The small molecule below binds the protein below.
Small molecule (SMILES): O=P(O)(O)OC[C@@H](O)[C@@H]1O[C@@H](O)C[C@H]1O

Binding-site contacts:
Ligand atom O1P contacts residue ARG201 of chain 1.A at 3.0 Å (salt-bridge).
Ligand atom O1 contacts residue PHE322 of chain 1.A at 4.0 Å.
Ligand atom C6 contacts residue SER246 of chain 1.A at 3.8 Å.
Ligand atom O5 contacts residue SER246 of chain 1.A at 3.2 Å (h-bond).
Ligand atom C1 contacts residue THR176 of chain 1.A at 3.2 Å.
Ligand atom C4 contacts residue ASP37 of chain 1.A at 3.9 Å.
Ligand atom C6 contacts residue TYR198 of chain 1.A at 4.0 Å (hydrophobic).
Ligand atom C3 contacts residue LYS152 of chain 1.A at 2.5 Å.
Ligand atom C1 contacts residue TYR198 of chain 1.A at 3.4 Å (hydrophobic).
Ligand atom C2 contacts residue ASN55 of chain 1.A at 3.9 Å.
Ligand atom O2P contacts residue ARG248 of chain 1.A at 2.8 Å (salt-bridge).
Ligand atom O1 contacts residue THR176 of chain 1.A at 2.7 Å (h-bond).
Ligand atom C1 contacts residue LYS152 of chain 1.A at 2.5 Å.
Ligand atom O3P contacts residue ARG248 of chain 1.A at 2.9 Å (salt-bridge).
Ligand atom C2 contacts residue LYS152 of chain 1.A at 1.5 Å.
Ligand atom C3 contacts residue ASP37 of chain 1.A at 3.3 Å.
Ligand atom C4 contacts residue ASN55 of chain 1.A at 3.5 Å.
Ligand atom O1 contacts residue TYR198 of chain 1.A at 2.7 Å (h-bond).
Ligand atom O3 contacts residue THR53 of chain 1.A at 4.0 Å.
Ligand atom O3P contacts residue ARG201 of chain 1.A at 2.9 Å (salt-bridge).
Ligand atom O3P contacts residue SER246 of chain 1.A at 2.5 Å (h-bond).
Ligand atom P contacts residue ARG248 of chain 1.A at 3.8 Å.
Ligand atom C4 contacts residue TYR198 of chain 1.A at 4.0 Å (hydrophobic).
Ligand atom O5 contacts residue ASP37 of chain 1.A at 2.6 Å (salt-bridge).
Ligand atom O1 contacts residue LYS152 of chain 1.A at 3.1 Å.
Ligand atom O4 contacts residue LYS152 of chain 1.A at 3.6 Å.
Ligand atom O5 contacts residue ALA245 of chain 1.A at 3.7 Å.
Ligand atom O3 contacts residue LEU58 of chain 1.A at 3.7 Å.
Ligand atom O6 contacts residue SER246 of chain 1.A at 3.6 Å.
Ligand atom O3 contacts residue ASP37 of chain 1.A at 2.6 Å (salt-bridge).
Ligand atom C4 contacts residue LYS152 of chain 1.A at 3.6 Å.
Ligand atom O3 contacts residue LYS152 of chain 1.A at 3.0 Å (salt-bridge).
Ligand atom O3 contacts residue THR54 of chain 1.A at 3.8 Å.
Ligand atom P contacts residue SER246 of chain 1.A at 3.6 Å.
Ligand atom O2P contacts residue SER246 of chain 1.A at 4.0 Å.
Ligand atom C5 contacts residue ASP37 of chain 1.A at 3.1 Å.
Ligand atom C3 contacts residue ASN55 of chain 1.A at 3.6 Å.
Ligand atom P contacts residue ARG201 of chain 1.A at 3.8 Å.
Ligand atom O4 contacts residue TYR198 of chain 1.A at 2.9 Å (h-bond).
Ligand atom O3 contacts residue ASN55 of chain 1.A at 2.7 Å (h-bond).

Sequence of chain 1.A:
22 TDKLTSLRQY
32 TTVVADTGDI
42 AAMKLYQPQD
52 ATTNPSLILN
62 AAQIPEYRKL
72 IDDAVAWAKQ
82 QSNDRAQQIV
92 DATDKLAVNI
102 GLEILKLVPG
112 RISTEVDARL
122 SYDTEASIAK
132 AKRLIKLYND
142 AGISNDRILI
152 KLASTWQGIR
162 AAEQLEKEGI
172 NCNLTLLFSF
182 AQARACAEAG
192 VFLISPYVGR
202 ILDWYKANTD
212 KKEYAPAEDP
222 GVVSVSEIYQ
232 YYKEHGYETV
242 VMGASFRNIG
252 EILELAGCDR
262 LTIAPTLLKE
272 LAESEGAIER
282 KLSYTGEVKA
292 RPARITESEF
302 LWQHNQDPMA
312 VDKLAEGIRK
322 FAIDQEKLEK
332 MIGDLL